Sequence of chain 2.A:
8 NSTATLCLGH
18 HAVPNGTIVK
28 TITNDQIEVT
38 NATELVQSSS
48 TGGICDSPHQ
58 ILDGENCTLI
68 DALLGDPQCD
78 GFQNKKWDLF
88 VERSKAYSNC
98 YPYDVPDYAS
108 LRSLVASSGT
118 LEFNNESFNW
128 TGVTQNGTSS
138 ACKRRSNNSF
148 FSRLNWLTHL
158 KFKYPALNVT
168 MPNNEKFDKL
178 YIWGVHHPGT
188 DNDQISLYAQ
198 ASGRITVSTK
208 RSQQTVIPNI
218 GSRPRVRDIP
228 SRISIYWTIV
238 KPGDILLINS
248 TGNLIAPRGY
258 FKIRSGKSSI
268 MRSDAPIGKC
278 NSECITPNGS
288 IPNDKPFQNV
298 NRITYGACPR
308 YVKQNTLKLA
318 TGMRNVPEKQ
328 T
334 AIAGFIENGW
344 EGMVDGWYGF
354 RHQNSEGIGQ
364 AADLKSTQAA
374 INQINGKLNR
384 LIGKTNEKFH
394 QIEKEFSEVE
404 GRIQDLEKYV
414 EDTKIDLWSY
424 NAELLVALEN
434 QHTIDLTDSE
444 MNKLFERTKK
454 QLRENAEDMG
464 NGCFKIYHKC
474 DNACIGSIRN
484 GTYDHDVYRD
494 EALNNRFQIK

Sequence of chain 1.A:
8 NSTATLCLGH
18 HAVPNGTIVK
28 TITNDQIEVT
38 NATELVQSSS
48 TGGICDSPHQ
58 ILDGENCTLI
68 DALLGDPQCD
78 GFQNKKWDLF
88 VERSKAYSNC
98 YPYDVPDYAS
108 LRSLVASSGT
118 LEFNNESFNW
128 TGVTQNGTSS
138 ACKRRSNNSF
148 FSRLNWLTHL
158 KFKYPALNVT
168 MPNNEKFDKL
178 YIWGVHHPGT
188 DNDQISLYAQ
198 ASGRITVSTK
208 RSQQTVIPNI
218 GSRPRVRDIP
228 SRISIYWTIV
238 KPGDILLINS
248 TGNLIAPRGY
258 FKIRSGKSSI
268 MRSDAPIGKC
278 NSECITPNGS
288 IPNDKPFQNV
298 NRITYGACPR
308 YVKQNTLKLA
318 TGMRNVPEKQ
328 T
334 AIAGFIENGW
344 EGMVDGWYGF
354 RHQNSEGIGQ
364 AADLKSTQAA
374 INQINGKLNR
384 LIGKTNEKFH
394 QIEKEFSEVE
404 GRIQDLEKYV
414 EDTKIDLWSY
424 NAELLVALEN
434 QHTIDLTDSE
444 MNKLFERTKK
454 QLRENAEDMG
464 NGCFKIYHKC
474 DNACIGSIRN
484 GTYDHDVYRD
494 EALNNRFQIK

A small-molecule ligand and the protein it binds are described below.
Small molecule (SMILES): CC(=O)N[C@H]1[C@H](O[C@H]2[C@H](O)[C@@H](NC(C)=O)CO[C@@H]2CO)O[C@H](CO)[C@@H](O[C@H]2O[C@H](CO)[C@@H](O)[C@H](O)[C@@H]2O)[C@@H]1O

Binding-site contacts:
Ligand atom N2 contacts residue SER219 of chain 1.A at 2.7 Å (h-bond).
Ligand atom O7 contacts residue ARG222 of chain 1.A at 2.8 Å (salt-bridge).
Ligand atom C3 contacts residue ARG222 of chain 1.A at 4.3 Å.
Ligand atom O5 contacts residue ASN165 of chain 2.A at 2.3 Å (h-bond).
Ligand atom C7 contacts residue NAG1 of chain 2.H at 3.3 Å.
Ligand atom C8 contacts residue ARG222 of chain 1.A at 4.5 Å.
Ligand atom C1 contacts residue ARG222 of chain 1.A at 4.2 Å.
Ligand atom C1 contacts residue SER219 of chain 1.A at 4.1 Å.
Ligand atom C8 contacts residue PRO221 of chain 1.A at 4.2 Å (hydrophobic).
Ligand atom C1 contacts residue ARG222 of chain 1.A at 4.5 Å.
Ligand atom C2 contacts residue ASN165 of chain 2.A at 2.6 Å.
Ligand atom O7 contacts residue ARG220 of chain 1.A at 4.1 Å.
Ligand atom C8 contacts residue SER219 of chain 1.A at 3.2 Å.
Ligand atom C5 contacts residue ASN165 of chain 2.A at 3.6 Å.
Ligand atom N2 contacts residue ASN165 of chain 2.A at 3.1 Å (h-bond).
Ligand atom C7 contacts residue ARG222 of chain 1.A at 3.9 Å.
Ligand atom C5 contacts residue LEU244 of chain 2.A at 4.4 Å (hydrophobic).
Ligand atom C6 contacts residue ARG222 of chain 1.A at 4.2 Å.
Ligand atom O7 contacts residue NAG1 of chain 2.H at 3.4 Å (h-bond).
Ligand atom O6 contacts residue ARG222 of chain 1.A at 4.2 Å.
Ligand atom O3 contacts residue ARG222 of chain 1.A at 3.9 Å.
Ligand atom N2 contacts residue NAG1 of chain 2.H at 3.9 Å.
Ligand atom O3 contacts residue ASP225 of chain 1.A at 4.0 Å.
Ligand atom C7 contacts residue ASN165 of chain 2.A at 3.7 Å.
Ligand atom C1 contacts residue ASN165 of chain 2.A at 1.4 Å.
Ligand atom C7 contacts residue SER219 of chain 1.A at 3.4 Å.
Ligand atom C3 contacts residue ASN165 of chain 2.A at 3.9 Å.
Ligand atom C8 contacts residue THR187 of chain 1.A at 4.0 Å.
Ligand atom C2 contacts residue ARG222 of chain 1.A at 4.0 Å.
Ligand atom C4 contacts residue ASN165 of chain 2.A at 4.3 Å.
Ligand atom C8 contacts residue NAG1 of chain 2.H at 3.3 Å.
Ligand atom C7 contacts residue PRO221 of chain 1.A at 4.2 Å (hydrophobic).
Ligand atom C2 contacts residue SER219 of chain 1.A at 3.7 Å.
Ligand atom C3 contacts residue SER219 of chain 1.A at 4.0 Å.
Ligand atom O7 contacts residue ASN165 of chain 2.A at 3.9 Å.
Ligand atom C6 contacts residue THR167 of chain 2.A at 4.4 Å.
Ligand atom C4 contacts residue ARG222 of chain 1.A at 4.2 Å.
Ligand atom O7 contacts residue PRO221 of chain 1.A at 3.4 Å.
Ligand atom C8 contacts residue ILE242 of chain 2.A at 4.0 Å (hydrophobic).
Ligand atom O5 contacts residue ARG222 of chain 1.A at 4.1 Å.